This small molecule binds to this protein.
Small molecule (SMILES): NS(=O)(=O)OC[C@H]1C[C@@H](Nc2ccnc3cc(-c4cccc(SC(F)(F)F)c4)nn23)[C@H](O)[C@@H]1O

Sequence of chain 1.B:
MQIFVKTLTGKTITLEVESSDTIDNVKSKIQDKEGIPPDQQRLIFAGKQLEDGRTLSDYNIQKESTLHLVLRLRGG

Sequence of chain 1.A:
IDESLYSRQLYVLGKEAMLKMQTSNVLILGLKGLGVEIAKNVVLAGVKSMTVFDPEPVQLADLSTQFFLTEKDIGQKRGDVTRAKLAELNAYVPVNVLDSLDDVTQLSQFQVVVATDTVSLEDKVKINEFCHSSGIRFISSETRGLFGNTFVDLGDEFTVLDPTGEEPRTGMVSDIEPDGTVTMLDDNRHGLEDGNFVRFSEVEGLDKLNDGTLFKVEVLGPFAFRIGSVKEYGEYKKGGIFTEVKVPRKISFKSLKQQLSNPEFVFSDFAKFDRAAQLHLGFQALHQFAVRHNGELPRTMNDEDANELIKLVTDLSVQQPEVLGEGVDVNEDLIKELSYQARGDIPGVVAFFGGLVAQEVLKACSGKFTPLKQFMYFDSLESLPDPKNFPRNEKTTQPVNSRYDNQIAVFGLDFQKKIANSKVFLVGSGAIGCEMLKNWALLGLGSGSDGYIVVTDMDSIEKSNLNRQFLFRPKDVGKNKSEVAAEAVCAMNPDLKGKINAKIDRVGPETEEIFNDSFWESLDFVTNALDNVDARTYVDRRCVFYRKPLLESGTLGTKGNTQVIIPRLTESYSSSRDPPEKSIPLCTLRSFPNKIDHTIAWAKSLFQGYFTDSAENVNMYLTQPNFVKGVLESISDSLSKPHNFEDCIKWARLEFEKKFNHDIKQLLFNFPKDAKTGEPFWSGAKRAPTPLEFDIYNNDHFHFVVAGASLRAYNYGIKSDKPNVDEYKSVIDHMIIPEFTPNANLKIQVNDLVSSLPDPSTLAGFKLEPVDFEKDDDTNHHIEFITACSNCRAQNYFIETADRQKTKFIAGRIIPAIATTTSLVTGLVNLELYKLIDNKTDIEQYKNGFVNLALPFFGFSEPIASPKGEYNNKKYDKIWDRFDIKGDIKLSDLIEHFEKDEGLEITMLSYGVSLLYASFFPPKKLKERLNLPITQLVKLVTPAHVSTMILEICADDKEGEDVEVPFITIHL

Binding-site contacts:
Ligand atom O contacts residue ARG474 of chain 1.A at 3.6 Å (salt-bridge).
Ligand atom F2 contacts residue ALA541 of chain 1.A at 3.3 Å.
Ligand atom N2 contacts residue VAL513 of chain 1.A at 3.2 Å (h-bond).
Ligand atom O1 contacts residue GLN475 of chain 1.A at 3.2 Å (h-bond).
Ligand atom O1 contacts residue GLY76 of chain 1.B at 3.1 Å (h-bond).
Ligand atom O1 contacts residue ARG474 of chain 1.A at 3.4 Å (salt-bridge).
Ligand atom F2 contacts residue ASP540 of chain 1.A at 3.2 Å.
Ligand atom C10 contacts residue ALA541 of chain 1.A at 3.6 Å (hydrophobic).
Ligand atom N4 contacts residue LEU536 of chain 1.A at 3.6 Å.
Ligand atom C contacts residue GLY76 of chain 1.B at 3.4 Å.
Ligand atom O3 contacts residue ASP463 of chain 1.A at 2.6 Å (salt-bridge).
Ligand atom C2 contacts residue ALA535 of chain 1.A at 3.4 Å (hydrophobic).
Ligand atom O4 contacts residue LYS487 of chain 1.A at 2.7 Å (salt-bridge).
Ligand atom C8 contacts residue VAL513 of chain 1.A at 3.1 Å (hydrophobic).
Ligand atom C3 contacts residue ASP463 of chain 1.A at 3.4 Å.
Ligand atom C18 contacts residue ASP463 of chain 1.A at 3.5 Å.
Ligand atom C contacts residue ALA535 of chain 1.A at 3.6 Å (hydrophobic).
Ligand atom O3 contacts residue ASP465 of chain 1.A at 3.2 Å.
Ligand atom C4 contacts residue MET464 of chain 1.A at 3.6 Å (hydrophobic).
Ligand atom N contacts residue GLY76 of chain 1.B at 1.3 Å.
Ligand atom N4 contacts residue MET464 of chain 1.A at 3.6 Å.
Ligand atom F1 contacts residue VAL513 of chain 1.A at 3.6 Å.
Ligand atom C8 contacts residue ARG512 of chain 1.A at 3.6 Å.
Ligand atom O2 contacts residue GLY76 of chain 1.B at 3.0 Å.
Ligand atom C12 contacts residue ASN538 of chain 1.A at 3.6 Å.
Ligand atom O contacts residue ASP537 of chain 1.A at 3.6 Å (salt-bridge).
Ligand atom C14 contacts residue ARG512 of chain 1.A at 3.0 Å.
Ligand atom S contacts residue GLY76 of chain 1.B at 2.6 Å.
Ligand atom C15 contacts residue ARG512 of chain 1.A at 3.5 Å.
Ligand atom O2 contacts residue GLY436 of chain 1.A at 3.5 Å.
Ligand atom C1 contacts residue ALA535 of chain 1.A at 3.6 Å (hydrophobic).
Ligand atom C4 contacts residue LEU536 of chain 1.A at 3.6 Å (hydrophobic).
Ligand atom O1 contacts residue ALA437 of chain 1.A at 3.0 Å (h-bond).
Ligand atom C17 contacts residue ASP463 of chain 1.A at 3.5 Å.
Ligand atom O4 contacts residue ASP463 of chain 1.A at 2.6 Å (salt-bridge).
Ligand atom S1 contacts residue ARG512 of chain 1.A at 3.5 Å (salt-bridge).
Ligand atom C13 contacts residue ARG512 of chain 1.A at 3.2 Å.
Ligand atom F1 contacts residue TYR544 of chain 1.A at 3.2 Å.
Ligand atom C18 contacts residue LYS487 of chain 1.A at 3.6 Å.
Ligand atom C15 contacts residue VAL513 of chain 1.A at 3.5 Å (hydrophobic).